Binding-site contacts:
Ligand atom C2 contacts residue ASN1071 of chain 1.B at 2.4 Å.
Ligand atom C4 contacts residue ASN1071 of chain 1.B at 4.2 Å.
Ligand atom C1 contacts residue ASN1071 of chain 1.B at 1.4 Å.
Ligand atom C8 contacts residue ASN1071 of chain 1.B at 4.5 Å.
Ligand atom O5 contacts residue ASN1071 of chain 1.B at 2.3 Å (h-bond).
Ligand atom C6 contacts residue ALA703 of chain 1.B at 3.7 Å (hydrophobic).
Ligand atom N2 contacts residue GLU1069 of chain 1.B at 4.0 Å.
Ligand atom C5 contacts residue ASN1071 of chain 1.B at 3.6 Å.
Ligand atom C5 contacts residue ALA703 of chain 1.B at 4.2 Å (hydrophobic).
Ligand atom C8 contacts residue GLU1069 of chain 1.B at 3.3 Å.
Ligand atom O7 contacts residue ASN1071 of chain 1.B at 3.8 Å.
Ligand atom N2 contacts residue ASN1071 of chain 1.B at 3.0 Å (h-bond).
Ligand atom C8 contacts residue LYS1070 of chain 1.B at 3.7 Å.
Ligand atom C3 contacts residue ASN1071 of chain 1.B at 3.8 Å.
Ligand atom C7 contacts residue LYS1070 of chain 1.B at 4.4 Å.
Ligand atom C7 contacts residue ASN1071 of chain 1.B at 3.6 Å.
Ligand atom C7 contacts residue GLU1069 of chain 1.B at 4.1 Å.

Sequence of chain 1.B:
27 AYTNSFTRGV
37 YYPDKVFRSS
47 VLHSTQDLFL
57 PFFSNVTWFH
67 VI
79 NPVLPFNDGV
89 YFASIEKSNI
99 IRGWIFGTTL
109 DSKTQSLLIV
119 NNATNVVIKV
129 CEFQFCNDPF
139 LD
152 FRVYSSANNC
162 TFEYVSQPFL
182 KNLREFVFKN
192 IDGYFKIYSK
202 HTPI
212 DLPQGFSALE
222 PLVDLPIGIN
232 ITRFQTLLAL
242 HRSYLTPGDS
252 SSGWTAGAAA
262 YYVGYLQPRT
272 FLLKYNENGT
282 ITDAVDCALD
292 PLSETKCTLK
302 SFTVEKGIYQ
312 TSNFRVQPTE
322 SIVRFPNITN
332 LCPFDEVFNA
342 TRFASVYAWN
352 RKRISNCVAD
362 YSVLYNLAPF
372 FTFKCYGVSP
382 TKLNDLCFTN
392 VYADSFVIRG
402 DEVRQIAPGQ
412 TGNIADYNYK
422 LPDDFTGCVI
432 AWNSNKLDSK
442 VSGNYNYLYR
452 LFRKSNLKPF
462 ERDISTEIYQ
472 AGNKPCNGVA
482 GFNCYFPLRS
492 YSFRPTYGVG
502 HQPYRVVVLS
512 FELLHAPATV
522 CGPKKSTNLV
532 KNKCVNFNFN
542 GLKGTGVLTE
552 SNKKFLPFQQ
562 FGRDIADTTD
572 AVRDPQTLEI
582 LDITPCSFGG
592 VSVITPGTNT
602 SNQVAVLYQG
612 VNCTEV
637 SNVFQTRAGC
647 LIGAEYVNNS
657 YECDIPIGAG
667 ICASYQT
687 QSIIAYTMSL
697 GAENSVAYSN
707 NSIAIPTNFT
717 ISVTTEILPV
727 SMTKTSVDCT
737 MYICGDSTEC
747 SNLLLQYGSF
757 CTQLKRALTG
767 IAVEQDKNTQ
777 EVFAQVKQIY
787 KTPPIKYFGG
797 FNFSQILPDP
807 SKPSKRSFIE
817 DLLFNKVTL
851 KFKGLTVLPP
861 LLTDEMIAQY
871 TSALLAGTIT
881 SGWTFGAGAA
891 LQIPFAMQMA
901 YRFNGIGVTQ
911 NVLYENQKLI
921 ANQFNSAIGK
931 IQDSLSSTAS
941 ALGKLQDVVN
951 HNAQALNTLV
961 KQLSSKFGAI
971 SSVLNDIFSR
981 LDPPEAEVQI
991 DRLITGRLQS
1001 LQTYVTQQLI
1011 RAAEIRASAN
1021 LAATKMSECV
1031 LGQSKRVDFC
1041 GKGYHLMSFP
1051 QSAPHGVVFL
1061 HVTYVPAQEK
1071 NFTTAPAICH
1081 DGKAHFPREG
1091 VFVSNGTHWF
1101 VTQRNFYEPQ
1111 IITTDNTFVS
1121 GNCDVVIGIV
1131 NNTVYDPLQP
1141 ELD

This protein binds this small molecule.
Small molecule (SMILES): CC(=O)N[C@@H]1[C@@H](O)[C@H](O)[C@@H](CO)O[C@H]1O